A small-molecule ligand and the protein it binds are described below.
Small molecule (SMILES): Nc1cnc2cc(Cl)ccc2n1

Sequence of chain 1.A:
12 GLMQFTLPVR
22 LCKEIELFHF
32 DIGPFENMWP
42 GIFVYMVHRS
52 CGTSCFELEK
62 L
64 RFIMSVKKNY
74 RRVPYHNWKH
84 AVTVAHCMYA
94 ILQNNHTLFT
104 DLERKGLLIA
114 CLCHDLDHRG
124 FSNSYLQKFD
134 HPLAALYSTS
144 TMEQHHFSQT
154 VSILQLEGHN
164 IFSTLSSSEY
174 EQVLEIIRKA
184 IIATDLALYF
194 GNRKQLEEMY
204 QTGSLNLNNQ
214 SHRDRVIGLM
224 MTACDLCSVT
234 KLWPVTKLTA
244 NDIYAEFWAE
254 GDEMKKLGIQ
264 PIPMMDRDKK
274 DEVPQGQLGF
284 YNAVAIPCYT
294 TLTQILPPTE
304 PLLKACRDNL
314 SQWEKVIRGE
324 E

Binding-site contacts:
Ligand atom C9 contacts residue PHE250 of chain 1.A at 3.7 Å (hydrophobic).
Ligand atom CL11 contacts residue LEU229 of chain 1.A at 3.6 Å.
Ligand atom C3 contacts residue LEU229 of chain 1.A at 4.2 Å (hydrophobic).
Ligand atom N12 contacts residue PHE283 of chain 1.A at 4.2 Å.
Ligand atom C2 contacts residue PHE283 of chain 1.A at 3.9 Å (hydrophobic).
Ligand atom C6 contacts residue VAL232 of chain 1.A at 4.2 Å (hydrophobic).
Ligand atom C9 contacts residue GLN280 of chain 1.A at 3.6 Å.
Ligand atom C8 contacts residue MET267 of chain 1.A at 4.5 Å (hydrophobic).
Ligand atom C3 contacts residue ILE246 of chain 1.A at 4.4 Å (hydrophobic).
Ligand atom C1 contacts residue PHE283 of chain 1.A at 3.5 Å (hydrophobic).
Ligand atom N5 contacts residue PHE283 of chain 1.A at 3.9 Å.
Ligand atom N12 contacts residue GLN280 of chain 1.A at 3.6 Å (h-bond).
Ligand atom C1 contacts residue ILE246 of chain 1.A at 4.2 Å (hydrophobic).
Ligand atom C10 contacts residue SER231 of chain 1.A at 4.4 Å.
Ligand atom N5 contacts residue TYR247 of chain 1.A at 3.9 Å.
Ligand atom C6 contacts residue GLN280 of chain 1.A at 3.5 Å.
Ligand atom C8 contacts residue PHE283 of chain 1.A at 3.5 Å (hydrophobic).
Ligand atom CL11 contacts residue SER231 of chain 1.A at 3.8 Å.
Ligand atom C9 contacts residue TYR247 of chain 1.A at 4.0 Å (hydrophobic).
Ligand atom N12 contacts residue MET267 of chain 1.A at 3.5 Å (h-bond).
Ligand atom C7 contacts residue VAL232 of chain 1.A at 4.0 Å (hydrophobic).
Ligand atom C9 contacts residue MET267 of chain 1.A at 4.4 Å (hydrophobic).
Ligand atom N4 contacts residue PHE250 of chain 1.A at 3.8 Å.
Ligand atom N12 contacts residue PHE250 of chain 1.A at 3.8 Å.
Ligand atom C2 contacts residue ILE246 of chain 1.A at 4.4 Å (hydrophobic).
Ligand atom CL11 contacts residue TYR78 of chain 1.A at 3.7 Å.
Ligand atom C6 contacts residue PHE283 of chain 1.A at 4.1 Å (hydrophobic).
Ligand atom CL11 contacts residue VAL232 of chain 1.A at 4.0 Å.
Ligand atom C10 contacts residue PHE283 of chain 1.A at 4.2 Å (hydrophobic).
Ligand atom N5 contacts residue GLN280 of chain 1.A at 2.8 Å (h-bond).
Ligand atom C6 contacts residue ILE246 of chain 1.A at 4.3 Å (hydrophobic).
Ligand atom N12 contacts residue TYR247 of chain 1.A at 3.1 Å (h-bond).
Ligand atom C7 contacts residue PHE283 of chain 1.A at 4.2 Å (hydrophobic).
Ligand atom C10 contacts residue VAL232 of chain 1.A at 3.5 Å (hydrophobic).
Ligand atom N5 contacts residue PHE250 of chain 1.A at 4.3 Å.
Ligand atom C3 contacts residue PHE283 of chain 1.A at 3.6 Å (hydrophobic).
Ligand atom C8 contacts residue PHE250 of chain 1.A at 3.5 Å (hydrophobic).
Ligand atom N4 contacts residue PHE283 of chain 1.A at 3.3 Å.
Ligand atom C9 contacts residue PHE283 of chain 1.A at 3.7 Å (hydrophobic).
Ligand atom C2 contacts residue GLN280 of chain 1.A at 3.7 Å.